Binding-site contacts:
Ligand atom O5 contacts residue ASN696 of chain 1.A at 2.4 Å (h-bond).
Ligand atom C3 contacts residue ASN696 of chain 1.A at 3.8 Å.
Ligand atom O7 contacts residue ASN696 of chain 1.A at 3.4 Å (h-bond).
Ligand atom C7 contacts residue ASN696 of chain 1.A at 3.3 Å.
Ligand atom C8 contacts residue GLY1118 of chain 1.A at 3.5 Å.
Ligand atom C5 contacts residue ASN696 of chain 1.A at 3.7 Å.
Ligand atom C4 contacts residue ASN696 of chain 1.A at 4.3 Å.
Ligand atom C8 contacts residue ASN696 of chain 1.A at 4.3 Å.
Ligand atom C1 contacts residue ASN696 of chain 1.A at 1.4 Å.
Ligand atom C8 contacts residue ILE1117 of chain 1.A at 4.5 Å (hydrophobic).
Ligand atom C6 contacts residue ASN696 of chain 1.A at 4.4 Å.
Ligand atom N2 contacts residue ASN696 of chain 1.A at 2.8 Å (h-bond).
Ligand atom C2 contacts residue ASN696 of chain 1.A at 2.4 Å.

A protein and the small-molecule ligand that binds it are described below.
Small molecule (SMILES): CC(=O)N[C@H]1[C@H](O[C@H]2[C@H](O)[C@@H](NC(C)=O)CO[C@@H]2CO)O[C@H](CO)[C@@H](O)[C@@H]1O

Sequence of chain 1.A:
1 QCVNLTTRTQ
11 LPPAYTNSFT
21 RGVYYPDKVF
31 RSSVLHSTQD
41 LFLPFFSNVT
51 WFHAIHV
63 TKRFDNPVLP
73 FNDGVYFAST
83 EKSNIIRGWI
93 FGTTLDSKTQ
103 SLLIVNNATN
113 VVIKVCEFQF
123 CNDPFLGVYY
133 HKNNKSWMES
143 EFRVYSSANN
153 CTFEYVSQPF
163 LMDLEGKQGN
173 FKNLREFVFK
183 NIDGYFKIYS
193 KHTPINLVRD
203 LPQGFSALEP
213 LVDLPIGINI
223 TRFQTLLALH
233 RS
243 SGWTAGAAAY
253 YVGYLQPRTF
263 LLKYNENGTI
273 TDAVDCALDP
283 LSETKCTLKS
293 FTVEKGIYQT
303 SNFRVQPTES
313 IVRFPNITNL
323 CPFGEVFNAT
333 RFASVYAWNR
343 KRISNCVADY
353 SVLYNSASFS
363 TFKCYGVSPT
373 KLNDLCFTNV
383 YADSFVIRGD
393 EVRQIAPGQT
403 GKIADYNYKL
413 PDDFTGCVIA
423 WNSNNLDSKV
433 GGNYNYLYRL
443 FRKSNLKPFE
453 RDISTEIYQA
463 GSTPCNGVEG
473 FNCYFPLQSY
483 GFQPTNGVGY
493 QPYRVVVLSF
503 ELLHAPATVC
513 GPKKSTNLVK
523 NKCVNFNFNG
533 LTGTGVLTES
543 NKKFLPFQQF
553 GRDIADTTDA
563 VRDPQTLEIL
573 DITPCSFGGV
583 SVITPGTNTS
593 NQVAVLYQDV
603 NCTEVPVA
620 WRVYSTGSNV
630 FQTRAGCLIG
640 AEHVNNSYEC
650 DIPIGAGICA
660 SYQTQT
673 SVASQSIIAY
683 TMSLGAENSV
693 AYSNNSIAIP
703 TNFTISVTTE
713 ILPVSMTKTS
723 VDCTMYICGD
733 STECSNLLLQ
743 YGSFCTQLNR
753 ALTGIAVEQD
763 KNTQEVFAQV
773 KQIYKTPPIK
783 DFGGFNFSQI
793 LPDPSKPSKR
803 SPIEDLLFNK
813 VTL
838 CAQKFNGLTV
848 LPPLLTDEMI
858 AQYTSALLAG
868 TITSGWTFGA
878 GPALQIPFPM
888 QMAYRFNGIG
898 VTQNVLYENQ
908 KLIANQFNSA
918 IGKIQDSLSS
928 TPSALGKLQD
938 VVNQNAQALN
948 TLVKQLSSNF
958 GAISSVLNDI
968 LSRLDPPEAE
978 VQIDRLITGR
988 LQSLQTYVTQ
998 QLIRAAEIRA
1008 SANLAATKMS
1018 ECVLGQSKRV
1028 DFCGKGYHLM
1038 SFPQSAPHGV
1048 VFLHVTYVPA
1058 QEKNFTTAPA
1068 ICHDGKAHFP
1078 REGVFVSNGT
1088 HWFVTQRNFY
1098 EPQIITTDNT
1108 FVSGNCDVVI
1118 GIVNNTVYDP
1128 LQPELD